Sequence of chain 1.B:
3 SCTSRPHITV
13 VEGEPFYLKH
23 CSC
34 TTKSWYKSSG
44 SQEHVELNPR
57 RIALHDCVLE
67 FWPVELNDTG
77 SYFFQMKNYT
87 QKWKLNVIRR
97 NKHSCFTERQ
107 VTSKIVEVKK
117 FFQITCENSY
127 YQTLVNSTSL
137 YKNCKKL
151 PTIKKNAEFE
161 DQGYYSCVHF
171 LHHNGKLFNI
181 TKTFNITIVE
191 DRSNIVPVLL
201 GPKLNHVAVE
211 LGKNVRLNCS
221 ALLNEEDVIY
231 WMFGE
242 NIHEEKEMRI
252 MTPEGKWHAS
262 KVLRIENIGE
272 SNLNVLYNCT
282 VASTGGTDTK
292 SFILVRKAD

The protein below binds the small molecule below.
Small molecule (SMILES): CC(=O)N[C@@H]1[C@@H](O)[C@H](O)[C@@H](CO)O[C@H]1O

Sequence of chain 1.D:
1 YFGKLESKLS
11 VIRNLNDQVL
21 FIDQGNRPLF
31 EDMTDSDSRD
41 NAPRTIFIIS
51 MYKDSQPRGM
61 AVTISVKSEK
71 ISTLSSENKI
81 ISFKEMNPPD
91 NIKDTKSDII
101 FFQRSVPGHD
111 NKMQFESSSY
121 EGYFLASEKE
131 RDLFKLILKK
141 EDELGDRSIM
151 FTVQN

Binding-site contacts:
Ligand atom C4 contacts residue ASN185 of chain 1.B at 4.3 Å.
Ligand atom C3 contacts residue ASN185 of chain 1.B at 3.7 Å.
Ligand atom O5 contacts residue ASN185 of chain 1.B at 2.7 Å (h-bond).
Ligand atom C8 contacts residue TYR164 of chain 1.B at 4.3 Å (hydrophobic).
Ligand atom C3 contacts residue TYR164 of chain 1.B at 3.9 Å (hydrophobic).
Ligand atom C2 contacts residue ASN185 of chain 1.B at 2.4 Å.
Ligand atom C8 contacts residue GLU104 of chain 1.B at 3.0 Å.
Ligand atom O7 contacts residue ASN185 of chain 1.B at 3.9 Å.
Ligand atom C7 contacts residue GLU104 of chain 1.B at 4.3 Å.
Ligand atom C1 contacts residue ASN185 of chain 1.B at 1.5 Å.
Ligand atom C5 contacts residue ASN185 of chain 1.B at 3.9 Å.
Ligand atom C8 contacts residue VAL107 of chain 1.B at 3.5 Å (hydrophobic).
Ligand atom O7 contacts residue ASP35 of chain 1.D at 3.8 Å.
Ligand atom C8 contacts residue ASN185 of chain 1.B at 4.5 Å.
Ligand atom O5 contacts residue THR187 of chain 1.B at 4.5 Å.
Ligand atom N2 contacts residue TYR164 of chain 1.B at 3.6 Å (h-bond).
Ligand atom C1 contacts residue TYR164 of chain 1.B at 3.6 Å (hydrophobic).
Ligand atom N2 contacts residue ASN185 of chain 1.B at 2.7 Å (h-bond).
Ligand atom C7 contacts residue ASN185 of chain 1.B at 3.5 Å.
Ligand atom C2 contacts residue TYR164 of chain 1.B at 3.9 Å (hydrophobic).
Ligand atom C7 contacts residue TYR164 of chain 1.B at 4.5 Å (hydrophobic).